A protein and the small-molecule ligand that binds it are described below.
Small molecule (SMILES): CC(=O)N[C@@H]1[C@@H](O)[C@H](O)[C@@H](CO)O[C@H]1O

Sequence of chain 1.A:
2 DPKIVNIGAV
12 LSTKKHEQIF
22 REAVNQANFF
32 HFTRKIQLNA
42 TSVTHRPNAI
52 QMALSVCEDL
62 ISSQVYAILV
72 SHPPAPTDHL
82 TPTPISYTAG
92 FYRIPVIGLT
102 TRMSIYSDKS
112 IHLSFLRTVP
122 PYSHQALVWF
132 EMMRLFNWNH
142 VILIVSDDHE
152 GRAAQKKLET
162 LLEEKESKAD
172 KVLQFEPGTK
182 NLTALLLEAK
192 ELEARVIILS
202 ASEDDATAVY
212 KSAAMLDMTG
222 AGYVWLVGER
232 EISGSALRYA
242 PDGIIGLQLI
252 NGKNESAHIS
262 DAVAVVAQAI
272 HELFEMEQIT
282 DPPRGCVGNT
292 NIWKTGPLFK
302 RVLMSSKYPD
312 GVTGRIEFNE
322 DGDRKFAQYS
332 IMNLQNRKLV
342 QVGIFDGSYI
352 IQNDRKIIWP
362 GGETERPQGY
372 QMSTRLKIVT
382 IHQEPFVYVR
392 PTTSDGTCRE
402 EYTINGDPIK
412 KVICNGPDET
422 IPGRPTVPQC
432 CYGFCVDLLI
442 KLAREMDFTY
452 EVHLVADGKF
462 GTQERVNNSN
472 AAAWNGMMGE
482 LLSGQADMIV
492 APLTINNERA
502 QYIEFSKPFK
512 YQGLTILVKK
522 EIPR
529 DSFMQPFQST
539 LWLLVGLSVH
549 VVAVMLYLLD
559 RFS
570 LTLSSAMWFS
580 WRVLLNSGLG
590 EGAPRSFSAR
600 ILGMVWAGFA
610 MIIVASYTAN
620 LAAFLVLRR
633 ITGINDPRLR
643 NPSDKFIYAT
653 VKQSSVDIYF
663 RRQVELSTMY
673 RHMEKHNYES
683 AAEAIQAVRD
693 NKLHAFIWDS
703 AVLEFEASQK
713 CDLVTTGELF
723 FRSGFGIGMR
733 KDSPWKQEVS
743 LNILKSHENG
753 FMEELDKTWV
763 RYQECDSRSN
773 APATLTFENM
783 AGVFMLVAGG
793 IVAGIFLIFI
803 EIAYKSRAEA

Binding-site contacts:
Ligand atom C7 contacts residue ILE5 of chain 1.A at 3.6 Å (hydrophobic).
Ligand atom O5 contacts residue THR42 of chain 1.A at 4.2 Å.
Ligand atom C1 contacts residue ASN7 of chain 1.A at 3.5 Å.
Ligand atom C6 contacts residue THR42 of chain 1.A at 4.3 Å.
Ligand atom C2 contacts residue ASN7 of chain 1.A at 3.5 Å.
Ligand atom C2 contacts residue ASN40 of chain 1.A at 2.5 Å.
Ligand atom C7 contacts residue ASN40 of chain 1.A at 3.6 Å.
Ligand atom O7 contacts residue ASN40 of chain 1.A at 4.0 Å.
Ligand atom N2 contacts residue ILE5 of chain 1.A at 3.6 Å.
Ligand atom C8 contacts residue ASN7 of chain 1.A at 4.0 Å.
Ligand atom O7 contacts residue SER64 of chain 1.A at 4.0 Å.
Ligand atom C1 contacts residue ASN40 of chain 1.A at 1.4 Å.
Ligand atom O7 contacts residue ASN7 of chain 1.A at 2.3 Å (h-bond).
Ligand atom C8 contacts residue ILE5 of chain 1.A at 3.4 Å (hydrophobic).
Ligand atom O5 contacts residue ALA41 of chain 1.A at 4.5 Å.
Ligand atom N2 contacts residue ASN7 of chain 1.A at 4.0 Å.
Ligand atom C3 contacts residue ASN40 of chain 1.A at 3.8 Å.
Ligand atom C7 contacts residue ASN7 of chain 1.A at 3.2 Å.
Ligand atom O6 contacts residue ALA41 of chain 1.A at 4.2 Å.
Ligand atom N2 contacts residue ASN40 of chain 1.A at 2.9 Å (h-bond).
Ligand atom O5 contacts residue ASN7 of chain 1.A at 3.7 Å.
Ligand atom O5 contacts residue ASN40 of chain 1.A at 2.4 Å (h-bond).
Ligand atom C1 contacts residue ILE5 of chain 1.A at 4.4 Å (hydrophobic).
Ligand atom C5 contacts residue ASN40 of chain 1.A at 3.7 Å.
Ligand atom C4 contacts residue ASN40 of chain 1.A at 4.3 Å.
Ligand atom O7 contacts residue ILE5 of chain 1.A at 4.2 Å.